Sequence of chain 1.F:
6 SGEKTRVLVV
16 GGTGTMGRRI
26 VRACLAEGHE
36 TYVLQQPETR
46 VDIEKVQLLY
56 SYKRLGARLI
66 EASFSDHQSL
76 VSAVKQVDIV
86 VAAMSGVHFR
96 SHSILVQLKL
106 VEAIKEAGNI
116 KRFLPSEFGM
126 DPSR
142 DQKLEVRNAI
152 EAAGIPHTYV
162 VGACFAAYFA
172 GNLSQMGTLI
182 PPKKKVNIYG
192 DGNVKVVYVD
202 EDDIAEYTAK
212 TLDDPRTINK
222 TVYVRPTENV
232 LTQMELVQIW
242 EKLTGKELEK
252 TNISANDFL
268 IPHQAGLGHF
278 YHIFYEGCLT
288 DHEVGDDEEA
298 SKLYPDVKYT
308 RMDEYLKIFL

The small molecule below binds the protein below.
Small molecule (SMILES): COc1cc(C[C@H](CO)[C@@H](CO)Cc2ccc(O)c(OC)c2)ccc1O

Sequence of chain 1.B:
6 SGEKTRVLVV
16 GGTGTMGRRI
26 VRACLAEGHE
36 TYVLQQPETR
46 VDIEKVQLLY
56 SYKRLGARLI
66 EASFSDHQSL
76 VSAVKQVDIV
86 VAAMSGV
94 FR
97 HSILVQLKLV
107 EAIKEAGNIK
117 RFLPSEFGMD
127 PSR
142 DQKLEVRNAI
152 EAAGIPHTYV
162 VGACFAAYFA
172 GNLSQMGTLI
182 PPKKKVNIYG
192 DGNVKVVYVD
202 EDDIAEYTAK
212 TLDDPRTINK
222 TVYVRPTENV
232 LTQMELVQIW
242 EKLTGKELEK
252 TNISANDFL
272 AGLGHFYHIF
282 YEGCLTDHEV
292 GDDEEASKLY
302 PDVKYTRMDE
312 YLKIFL

Binding-site contacts:
Ligand atom O01 contacts residue HIS276 of chain 1.F at 3.5 Å (h-bond).
Ligand atom O04 contacts residue GLY178 of chain 1.F at 3.0 Å (h-bond).
Ligand atom C10 contacts residue PHE277 of chain 1.F at 3.6 Å (hydrophobic).
Ligand atom O05 contacts residue MET125 of chain 1.F at 2.9 Å (h-bond).
Ligand atom C25 contacts residue NDP1 of chain 1.R at 3.5 Å.
Ligand atom C21 contacts residue HIS276 of chain 1.F at 3.4 Å.
Ligand atom C13 contacts residue NDP1 of chain 1.R at 3.6 Å.
Ligand atom O03 contacts residue MET125 of chain 1.F at 3.4 Å (h-bond).
Ligand atom O05 contacts residue GLY124 of chain 1.F at 3.4 Å.
Ligand atom C17 contacts residue GLY91 of chain 1.F at 3.7 Å.
Ligand atom C15 contacts residue NDP1 of chain 1.R at 3.5 Å.
Ligand atom C14 contacts residue PHE277 of chain 1.F at 3.4 Å (hydrophobic).
Ligand atom O01 contacts residue VAL92 of chain 1.F at 2.2 Å (h-bond).
Ligand atom C09 contacts residue NDP1 of chain 1.R at 3.4 Å.
Ligand atom C26 contacts residue GLY178 of chain 1.F at 3.6 Å.
Ligand atom C22 contacts residue TYR169 of chain 1.F at 3.0 Å (hydrophobic).
Ligand atom C17 contacts residue HIS276 of chain 1.F at 3.7 Å.
Ligand atom C15 contacts residue HIS276 of chain 1.F at 3.7 Å.
Ligand atom C22 contacts residue ASN173 of chain 1.F at 3.5 Å.
Ligand atom O06 contacts residue ASN173 of chain 1.F at 3.5 Å (h-bond).
Ligand atom C13 contacts residue HIS276 of chain 1.F at 3.8 Å.
Ligand atom O06 contacts residue THR179 of chain 1.F at 2.9 Å (h-bond).
Ligand atom C18 contacts residue PHE277 of chain 1.F at 3.5 Å (hydrophobic).
Ligand atom O03 contacts residue NDP1 of chain 1.R at 3.7 Å.
Ligand atom C21 contacts residue NDP1 of chain 1.R at 3.3 Å.
Ligand atom C23 contacts residue HIS276 of chain 1.F at 3.5 Å.
Ligand atom O03 contacts residue GLY124 of chain 1.F at 3.9 Å.
Ligand atom O04 contacts residue VAL46 of chain 1.B at 3.5 Å.
Ligand atom C11 contacts residue VAL92 of chain 1.F at 3.2 Å (hydrophobic).
Ligand atom O06 contacts residue MET177 of chain 1.F at 3.5 Å.
Ligand atom C25 contacts residue ALA164 of chain 1.F at 3.7 Å (hydrophobic).
Ligand atom C25 contacts residue ILE280 of chain 1.F at 3.6 Å (hydrophobic).
Ligand atom O06 contacts residue GLN176 of chain 1.F at 3.2 Å (h-bond).
Ligand atom O02 contacts residue TYR169 of chain 1.F at 3.5 Å.
Ligand atom C19 contacts residue HIS276 of chain 1.F at 3.5 Å.
Ligand atom O06 contacts residue GLY178 of chain 1.F at 3.1 Å (h-bond).
Ligand atom C18 contacts residue TYR169 of chain 1.F at 3.2 Å (hydrophobic).
Ligand atom C19 contacts residue NDP1 of chain 1.R at 3.7 Å.
Ligand atom C17 contacts residue NDP1 of chain 1.R at 3.5 Å.
Ligand atom C23 contacts residue NDP1 of chain 1.R at 3.7 Å.